Sequence of chain 1.C:
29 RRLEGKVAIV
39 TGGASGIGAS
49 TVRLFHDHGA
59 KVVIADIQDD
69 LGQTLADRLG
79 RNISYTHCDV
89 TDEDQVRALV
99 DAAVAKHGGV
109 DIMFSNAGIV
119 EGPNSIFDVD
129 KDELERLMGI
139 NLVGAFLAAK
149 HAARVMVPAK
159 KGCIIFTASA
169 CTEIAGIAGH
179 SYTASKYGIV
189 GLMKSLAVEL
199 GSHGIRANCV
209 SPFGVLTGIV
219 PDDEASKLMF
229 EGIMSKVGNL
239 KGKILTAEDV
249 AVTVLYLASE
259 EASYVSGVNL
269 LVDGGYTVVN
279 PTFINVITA

Binding-site contacts:
Ligand atom OAG contacts residue PRO121 of chain 1.D at 4.2 Å.
Ligand atom CAB contacts residue VAL196 of chain 1.C at 3.9 Å (hydrophobic).
Ligand atom CAJ contacts residue VAL196 of chain 1.C at 4.3 Å (hydrophobic).
Ligand atom CAU contacts residue HIS178 of chain 1.D at 4.2 Å.
Ligand atom CAF contacts residue PRO121 of chain 1.D at 3.7 Å (hydrophobic).
Ligand atom OAS contacts residue GLY174 of chain 1.D at 3.8 Å.
Ligand atom CAY contacts residue HIS178 of chain 1.D at 4.3 Å.
Ligand atom OAV contacts residue GLU197 of chain 1.C at 3.8 Å.
Ligand atom OAH contacts residue SER200 of chain 1.C at 3.8 Å.
Ligand atom CAT contacts residue SER193 of chain 1.C at 4.3 Å.
Ligand atom CAY contacts residue GLU197 of chain 1.C at 4.0 Å.
Ligand atom CAW contacts residue ASN122 of chain 1.D at 3.5 Å.
Ligand atom CAY contacts residue SER193 of chain 1.C at 3.1 Å.
Ligand atom OAG contacts residue THR286 of chain 1.B at 4.4 Å.
Ligand atom OAS contacts residue ILE282 of chain 1.B at 3.3 Å.
Ligand atom CAU contacts residue GLU197 of chain 1.C at 3.6 Å.
Ligand atom CAY contacts residue VAL196 of chain 1.C at 3.9 Å (hydrophobic).
Ligand atom OAV contacts residue ASN122 of chain 1.D at 3.4 Å (h-bond).
Ligand atom CAU contacts residue ASN122 of chain 1.D at 3.0 Å.
Ligand atom OAS contacts residue PRO121 of chain 1.D at 4.1 Å.
Ligand atom CAT contacts residue GLU197 of chain 1.C at 4.2 Å.
Ligand atom CAW contacts residue ILE282 of chain 1.B at 4.1 Å (hydrophobic).
Ligand atom CAJ contacts residue ILE282 of chain 1.B at 4.0 Å (hydrophobic).
Ligand atom CAT contacts residue ILE282 of chain 1.B at 4.4 Å (hydrophobic).
Ligand atom CAT contacts residue VAL196 of chain 1.C at 3.9 Å (hydrophobic).
Ligand atom CAN contacts residue ASN122 of chain 1.D at 4.3 Å.
Ligand atom CAE contacts residue PRO121 of chain 1.D at 4.3 Å (hydrophobic).
Ligand atom OAH contacts residue VAL196 of chain 1.C at 3.7 Å.
Ligand atom OAD contacts residue PRO121 of chain 1.D at 4.0 Å.
Ligand atom CAT contacts residue ASN122 of chain 1.D at 4.4 Å.
Ligand atom OAD contacts residue ASN122 of chain 1.D at 4.2 Å.

The small molecule below binds the protein below.
Small molecule (SMILES): C[C@H](O)COCC(COC[C@@H](C)O)(COC[C@@H](C)O)COC[C@@H](C)O

Sequence of chain 1.D:
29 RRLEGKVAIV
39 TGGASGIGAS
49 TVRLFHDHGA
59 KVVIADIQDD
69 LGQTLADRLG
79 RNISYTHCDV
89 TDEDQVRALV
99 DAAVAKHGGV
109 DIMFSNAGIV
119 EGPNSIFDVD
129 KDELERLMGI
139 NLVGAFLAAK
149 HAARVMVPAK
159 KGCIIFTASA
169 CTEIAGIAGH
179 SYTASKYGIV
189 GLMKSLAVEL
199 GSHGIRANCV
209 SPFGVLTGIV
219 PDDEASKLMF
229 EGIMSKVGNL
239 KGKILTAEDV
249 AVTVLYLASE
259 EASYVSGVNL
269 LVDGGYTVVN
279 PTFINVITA

Sequence of chain 1.B:
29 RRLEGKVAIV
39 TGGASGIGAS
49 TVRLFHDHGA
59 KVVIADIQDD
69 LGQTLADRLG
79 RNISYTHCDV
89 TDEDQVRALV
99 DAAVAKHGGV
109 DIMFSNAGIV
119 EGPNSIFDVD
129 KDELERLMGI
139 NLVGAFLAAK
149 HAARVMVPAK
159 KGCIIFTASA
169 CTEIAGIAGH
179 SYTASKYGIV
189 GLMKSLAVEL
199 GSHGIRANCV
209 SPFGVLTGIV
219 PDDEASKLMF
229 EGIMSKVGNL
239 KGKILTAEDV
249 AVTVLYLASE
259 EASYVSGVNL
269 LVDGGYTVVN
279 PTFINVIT